Sequence of chain 11.P:
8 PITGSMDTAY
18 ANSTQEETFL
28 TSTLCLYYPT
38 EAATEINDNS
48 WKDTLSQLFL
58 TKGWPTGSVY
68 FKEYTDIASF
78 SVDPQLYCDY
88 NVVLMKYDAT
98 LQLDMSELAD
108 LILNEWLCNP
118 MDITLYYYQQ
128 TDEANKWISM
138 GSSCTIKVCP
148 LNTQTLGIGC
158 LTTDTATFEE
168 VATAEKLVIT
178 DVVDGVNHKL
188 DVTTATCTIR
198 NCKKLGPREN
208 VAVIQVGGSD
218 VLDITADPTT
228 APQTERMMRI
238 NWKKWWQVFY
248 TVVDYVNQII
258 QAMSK

The small molecule below binds the protein below.
Small molecule (SMILES): CC(=O)N[C@H]1[C@H](O[C@H]2[C@H](O)[C@@H](NC(C)=O)CO[C@@H]2CO)O[C@H](CO)[C@@H](O)[C@@H]1O

Binding-site contacts:
Ligand atom C8 contacts residue ALA18 of chain 11.P at 4.0 Å (hydrophobic).
Ligand atom O5 contacts residue ASN19 of chain 11.P at 2.9 Å (h-bond).
Ligand atom C2 contacts residue ASN19 of chain 11.P at 3.6 Å.
Ligand atom C8 contacts residue TYR17 of chain 11.P at 3.4 Å (hydrophobic).
Ligand atom C1 contacts residue ASN19 of chain 11.P at 2.3 Å.
Ligand atom O7 contacts residue ALA18 of chain 11.P at 4.3 Å.
Ligand atom C5 contacts residue ASN19 of chain 11.P at 3.6 Å.
Ligand atom C7 contacts residue TYR17 of chain 11.P at 4.2 Å (hydrophobic).
Ligand atom C7 contacts residue ALA18 of chain 11.P at 4.4 Å (hydrophobic).
Ligand atom N2 contacts residue ASN19 of chain 11.P at 4.0 Å.
Ligand atom C3 contacts residue ASN19 of chain 11.P at 4.4 Å.